Sequence of chain 1.A:
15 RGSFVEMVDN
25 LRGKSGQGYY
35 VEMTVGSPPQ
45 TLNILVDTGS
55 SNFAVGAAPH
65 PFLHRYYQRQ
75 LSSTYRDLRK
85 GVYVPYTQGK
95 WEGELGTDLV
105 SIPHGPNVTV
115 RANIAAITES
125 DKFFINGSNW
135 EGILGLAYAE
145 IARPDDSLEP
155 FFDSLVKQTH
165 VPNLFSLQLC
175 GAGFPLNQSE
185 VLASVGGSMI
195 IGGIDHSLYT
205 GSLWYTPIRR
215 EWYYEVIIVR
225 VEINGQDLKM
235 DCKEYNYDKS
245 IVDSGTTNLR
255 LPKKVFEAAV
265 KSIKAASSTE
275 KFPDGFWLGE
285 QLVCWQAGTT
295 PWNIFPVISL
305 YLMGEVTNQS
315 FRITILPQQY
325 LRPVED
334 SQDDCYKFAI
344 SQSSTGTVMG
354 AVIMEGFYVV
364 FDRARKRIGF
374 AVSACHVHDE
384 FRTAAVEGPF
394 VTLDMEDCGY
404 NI

This protein binds this small molecule.
Small molecule (SMILES): [H]/N=C1\N[C@](C)(c2sc(-c3cncc(C#CC)c3)cc2Cl)CS(=O)(=O)N1C

Binding-site contacts:
Ligand atom S19 contacts residue GLY249 of chain 1.A at 3.4 Å (h-bond).
Ligand atom CL23 contacts residue GLY93 of chain 1.A at 3.8 Å.
Ligand atom N5 contacts residue GLN31 of chain 1.A at 3.9 Å.
Ligand atom C26 contacts residue SER29 of chain 1.A at 3.2 Å.
Ligand atom C17 contacts residue GLY249 of chain 1.A at 3.5 Å.
Ligand atom C26 contacts residue SER248 of chain 1.A at 3.1 Å.
Ligand atom N5 contacts residue TRP134 of chain 1.A at 3.6 Å.
Ligand atom C26 contacts residue GLY32 of chain 1.A at 3.8 Å.
Ligand atom C4 contacts residue GLN31 of chain 1.A at 3.4 Å.
Ligand atom CL23 contacts residue PHE127 of chain 1.A at 3.8 Å.
Ligand atom N15 contacts residue ASP247 of chain 1.A at 2.8 Å (salt-bridge).
Ligand atom C13 contacts residue ASP51 of chain 1.A at 3.6 Å.
Ligand atom C2 contacts residue GLY249 of chain 1.A at 3.2 Å.
Ligand atom C14 contacts residue ASP51 of chain 1.A at 3.4 Å.
Ligand atom N15 contacts residue ASP51 of chain 1.A at 2.8 Å (salt-bridge).
Ligand atom C1 contacts residue LEU49 of chain 1.A at 3.8 Å (hydrophobic).
Ligand atom C25 contacts residue GLY32 of chain 1.A at 3.5 Å.
Ligand atom C24 contacts residue GLY249 of chain 1.A at 3.8 Å.
Ligand atom O18 contacts residue GLN92 of chain 1.A at 3.1 Å.
Ligand atom C14 contacts residue TYR90 of chain 1.A at 3.6 Å (hydrophobic).
Ligand atom C6 contacts residue TRP134 of chain 1.A at 3.6 Å (hydrophobic).
Ligand atom C25 contacts residue SER248 of chain 1.A at 3.7 Å.
Ligand atom C11 contacts residue GLY249 of chain 1.A at 3.9 Å.
Ligand atom C25 contacts residue GLY249 of chain 1.A at 3.8 Å.
Ligand atom C11 contacts residue ASP247 of chain 1.A at 3.8 Å.
Ligand atom C26 contacts residue THR250 of chain 1.A at 3.6 Å.
Ligand atom N12 contacts residue ASP51 of chain 1.A at 2.7 Å (salt-bridge).
Ligand atom C8 contacts residue TYR90 of chain 1.A at 3.6 Å (hydrophobic).
Ligand atom C25 contacts residue SER29 of chain 1.A at 3.7 Å.
Ligand atom S9 contacts residue GLN92 of chain 1.A at 3.8 Å.
Ligand atom O16 contacts residue GLN92 of chain 1.A at 3.4 Å (h-bond).
Ligand atom C24 contacts residue GLY32 of chain 1.A at 3.6 Å.
Ligand atom C17 contacts residue ASP247 of chain 1.A at 3.4 Å.
Ligand atom C2 contacts residue LEU49 of chain 1.A at 3.7 Å (hydrophobic).
Ligand atom CL23 contacts residue TYR90 of chain 1.A at 3.4 Å.
Ligand atom N15 contacts residue GLY53 of chain 1.A at 3.7 Å.
Ligand atom N15 contacts residue GLY249 of chain 1.A at 3.6 Å.
Ligand atom C11 contacts residue ASP51 of chain 1.A at 3.5 Å.
Ligand atom C26 contacts residue ALA354 of chain 1.A at 3.6 Å (hydrophobic).
Ligand atom C17 contacts residue THR250 of chain 1.A at 3.2 Å.